Sequence of chain 1.A:
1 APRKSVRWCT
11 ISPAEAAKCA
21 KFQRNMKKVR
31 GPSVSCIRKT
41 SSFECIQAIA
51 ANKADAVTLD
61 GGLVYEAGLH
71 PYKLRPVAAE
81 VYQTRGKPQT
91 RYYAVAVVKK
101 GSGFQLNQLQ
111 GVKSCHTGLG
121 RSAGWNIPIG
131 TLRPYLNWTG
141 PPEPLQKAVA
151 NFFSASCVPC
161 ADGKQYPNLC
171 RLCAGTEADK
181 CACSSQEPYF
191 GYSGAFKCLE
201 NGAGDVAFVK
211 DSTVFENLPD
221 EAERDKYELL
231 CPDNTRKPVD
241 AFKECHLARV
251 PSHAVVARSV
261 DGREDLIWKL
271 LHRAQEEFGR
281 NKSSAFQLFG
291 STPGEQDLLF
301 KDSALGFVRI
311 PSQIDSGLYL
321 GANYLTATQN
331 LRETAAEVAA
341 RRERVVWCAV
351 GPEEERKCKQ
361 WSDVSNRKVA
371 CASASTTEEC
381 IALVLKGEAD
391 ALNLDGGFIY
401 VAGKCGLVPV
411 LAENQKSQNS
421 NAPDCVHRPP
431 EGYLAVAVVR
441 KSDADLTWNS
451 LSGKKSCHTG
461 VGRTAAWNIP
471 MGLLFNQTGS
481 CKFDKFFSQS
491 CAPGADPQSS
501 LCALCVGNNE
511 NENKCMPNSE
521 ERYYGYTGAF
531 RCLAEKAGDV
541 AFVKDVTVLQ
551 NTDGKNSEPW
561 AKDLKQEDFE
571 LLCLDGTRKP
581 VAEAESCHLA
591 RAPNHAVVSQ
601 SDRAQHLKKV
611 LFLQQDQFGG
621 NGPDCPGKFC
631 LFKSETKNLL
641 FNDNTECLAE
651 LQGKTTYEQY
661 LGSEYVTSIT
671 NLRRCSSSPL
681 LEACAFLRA

This small molecule binds to this protein.
Small molecule (SMILES): OC[C@H]1O[C@H](O)[C@H](O)[C@@H](O)[C@@H]1O

Binding-site contacts:
Ligand atom O2 contacts residue PRO593 of chain 1.A at 3.9 Å.
Ligand atom C4 contacts residue GLY432 of chain 1.A at 3.6 Å.
Ligand atom O2 contacts residue LYS654 of chain 1.A at 4.0 Å.
Ligand atom O3 contacts residue GLY432 of chain 1.A at 3.6 Å.
Ligand atom O3 contacts residue ASN594 of chain 1.A at 3.0 Å (h-bond).
Ligand atom O1 contacts residue LYS654 of chain 1.A at 3.4 Å.
Ligand atom C1 contacts residue LEU661 of chain 1.A at 4.3 Å (hydrophobic).
Ligand atom O3 contacts residue TYR660 of chain 1.A at 4.3 Å.
Ligand atom O2 contacts residue TYR660 of chain 1.A at 3.0 Å.
Ligand atom C2 contacts residue ASN594 of chain 1.A at 4.4 Å.
Ligand atom C6 contacts residue ARG591 of chain 1.A at 3.2 Å.
Ligand atom C6 contacts residue ALA592 of chain 1.A at 4.4 Å (hydrophobic).
Ligand atom O6 contacts residue ARG591 of chain 1.A at 3.2 Å.
Ligand atom O3 contacts residue PRO593 of chain 1.A at 4.4 Å.
Ligand atom O5 contacts residue PRO593 of chain 1.A at 3.8 Å.
Ligand atom C2 contacts residue TYR660 of chain 1.A at 3.7 Å (hydrophobic).
Ligand atom C1 contacts residue TYR660 of chain 1.A at 3.2 Å (hydrophobic).
Ligand atom O4 contacts residue GLU431 of chain 1.A at 3.1 Å.
Ligand atom C4 contacts residue ALA592 of chain 1.A at 4.3 Å (hydrophobic).
Ligand atom C3 contacts residue PRO593 of chain 1.A at 4.3 Å (hydrophobic).
Ligand atom O3 contacts residue PRO430 of chain 1.A at 3.1 Å.
Ligand atom O1 contacts residue TYR660 of chain 1.A at 3.2 Å (h-bond).
Ligand atom C4 contacts residue GLU431 of chain 1.A at 3.9 Å.
Ligand atom O4 contacts residue GLY432 of chain 1.A at 3.3 Å (h-bond).
Ligand atom C1 contacts residue PRO593 of chain 1.A at 3.8 Å (hydrophobic).
Ligand atom C4 contacts residue PRO430 of chain 1.A at 4.0 Å (hydrophobic).
Ligand atom C2 contacts residue PRO593 of chain 1.A at 3.5 Å (hydrophobic).
Ligand atom O4 contacts residue PRO430 of chain 1.A at 3.1 Å (h-bond).
Ligand atom O3 contacts residue GLU431 of chain 1.A at 4.1 Å.
Ligand atom C4 contacts residue PRO593 of chain 1.A at 4.4 Å (hydrophobic).
Ligand atom O5 contacts residue ALA592 of chain 1.A at 4.5 Å.
Ligand atom C3 contacts residue GLY432 of chain 1.A at 4.3 Å.
Ligand atom C3 contacts residue PRO430 of chain 1.A at 3.9 Å (hydrophobic).
Ligand atom C3 contacts residue ASN594 of chain 1.A at 4.2 Å.